Sequence of chain 1.B:
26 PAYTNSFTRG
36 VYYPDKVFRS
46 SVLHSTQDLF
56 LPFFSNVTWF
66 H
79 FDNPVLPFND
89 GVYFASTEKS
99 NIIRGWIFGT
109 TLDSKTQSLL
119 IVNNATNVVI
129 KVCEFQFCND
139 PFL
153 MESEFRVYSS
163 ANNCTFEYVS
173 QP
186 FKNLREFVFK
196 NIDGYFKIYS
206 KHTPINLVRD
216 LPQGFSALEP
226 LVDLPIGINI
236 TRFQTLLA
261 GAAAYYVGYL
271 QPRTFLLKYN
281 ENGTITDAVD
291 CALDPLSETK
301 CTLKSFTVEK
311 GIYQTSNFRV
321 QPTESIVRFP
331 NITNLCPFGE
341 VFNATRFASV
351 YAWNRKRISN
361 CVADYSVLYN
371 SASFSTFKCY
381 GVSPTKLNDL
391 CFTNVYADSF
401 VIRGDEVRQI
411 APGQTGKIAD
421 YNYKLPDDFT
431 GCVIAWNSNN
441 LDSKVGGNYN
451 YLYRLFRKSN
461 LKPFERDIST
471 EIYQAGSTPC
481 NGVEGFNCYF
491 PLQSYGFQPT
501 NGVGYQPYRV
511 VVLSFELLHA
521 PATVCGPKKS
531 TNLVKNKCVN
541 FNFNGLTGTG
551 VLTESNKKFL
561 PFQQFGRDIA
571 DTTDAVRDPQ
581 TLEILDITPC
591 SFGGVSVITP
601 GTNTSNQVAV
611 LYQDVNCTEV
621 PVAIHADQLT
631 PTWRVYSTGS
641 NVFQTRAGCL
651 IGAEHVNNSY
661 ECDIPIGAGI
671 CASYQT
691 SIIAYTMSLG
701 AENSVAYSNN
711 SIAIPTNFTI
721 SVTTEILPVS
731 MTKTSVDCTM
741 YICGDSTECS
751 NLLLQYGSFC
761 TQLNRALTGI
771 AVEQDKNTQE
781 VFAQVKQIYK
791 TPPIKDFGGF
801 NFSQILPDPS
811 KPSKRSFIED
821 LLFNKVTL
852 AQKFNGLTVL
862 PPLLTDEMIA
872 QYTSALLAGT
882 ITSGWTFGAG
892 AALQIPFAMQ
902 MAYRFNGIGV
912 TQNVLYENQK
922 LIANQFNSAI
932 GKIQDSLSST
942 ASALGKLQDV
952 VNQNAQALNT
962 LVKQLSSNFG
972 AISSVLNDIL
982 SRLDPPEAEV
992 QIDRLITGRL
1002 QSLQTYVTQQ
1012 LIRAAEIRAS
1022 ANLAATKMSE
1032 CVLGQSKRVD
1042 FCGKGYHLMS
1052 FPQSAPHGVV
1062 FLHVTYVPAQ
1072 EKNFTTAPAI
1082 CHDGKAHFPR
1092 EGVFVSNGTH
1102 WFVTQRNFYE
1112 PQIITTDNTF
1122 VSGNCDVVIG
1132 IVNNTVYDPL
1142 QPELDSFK

The protein below binds the small molecule below.
Small molecule (SMILES): CC(=O)N[C@H]1[C@H](O[C@H]2[C@H](O)[C@@H](NC(C)=O)CO[C@@H]2CO)O[C@H](CO)[C@@H](O[C@@H]2O[C@H](CO)[C@@H](O)[C@H](O)[C@@H]2O)[C@@H]1O

Binding-site contacts:
Ligand atom C4 contacts residue ASN801 of chain 1.B at 4.2 Å.
Ligand atom O6 contacts residue ASN801 of chain 1.B at 4.3 Å.
Ligand atom C1 contacts residue ASN801 of chain 1.B at 1.4 Å.
Ligand atom C5 contacts residue ASN801 of chain 1.B at 3.6 Å.
Ligand atom C7 contacts residue ASN801 of chain 1.B at 3.8 Å.
Ligand atom O7 contacts residue ASN801 of chain 1.B at 4.0 Å.
Ligand atom O6 contacts residue GLN804 of chain 1.B at 3.7 Å.
Ligand atom O5 contacts residue ASN801 of chain 1.B at 2.2 Å (h-bond).
Ligand atom C2 contacts residue ASN801 of chain 1.B at 2.5 Å.
Ligand atom N2 contacts residue ASN801 of chain 1.B at 3.1 Å (h-bond).
Ligand atom C1 contacts residue SER803 of chain 1.B at 4.1 Å.
Ligand atom C3 contacts residue ASN801 of chain 1.B at 3.8 Å.